Sequence of chain 1.A:
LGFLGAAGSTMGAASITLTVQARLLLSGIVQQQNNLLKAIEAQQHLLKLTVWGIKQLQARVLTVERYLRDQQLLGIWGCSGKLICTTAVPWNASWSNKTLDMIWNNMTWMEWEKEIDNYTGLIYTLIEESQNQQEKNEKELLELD

Binding-site contacts:
Ligand atom O5 contacts residue ASN107 of chain 1.A at 2.5 Å (h-bond).
Ligand atom C5 contacts residue ASN107 of chain 1.A at 3.7 Å.
Ligand atom C1 contacts residue ASN107 of chain 1.A at 1.4 Å.
Ligand atom C7 contacts residue ASN107 of chain 1.A at 3.4 Å.
Ligand atom C8 contacts residue ASN107 of chain 1.A at 4.0 Å.
Ligand atom C4 contacts residue ASN107 of chain 1.A at 4.3 Å.
Ligand atom O7 contacts residue ASN107 of chain 1.A at 3.9 Å.
Ligand atom C8 contacts residue MET103 of chain 1.A at 3.4 Å (hydrophobic).
Ligand atom O7 contacts residue MET103 of chain 1.A at 3.5 Å (h-bond).
Ligand atom C6 contacts residue MET103 of chain 1.A at 4.5 Å (hydrophobic).
Ligand atom C2 contacts residue ASN107 of chain 1.A at 2.6 Å.
Ligand atom C7 contacts residue MET103 of chain 1.A at 4.1 Å (hydrophobic).
Ligand atom C3 contacts residue ASN107 of chain 1.A at 3.8 Å.
Ligand atom N2 contacts residue ASN107 of chain 1.A at 3.0 Å (h-bond).

A protein and the small-molecule ligand that binds it are described below.
Small molecule (SMILES): CC(=O)N[C@H]1[C@H](O[C@H]2[C@H](O)[C@@H](NC(C)=O)CO[C@@H]2CO[C@@H]2O[C@@H](C)[C@@H](O)[C@@H](O)[C@@H]2O)O[C@H](CO)[C@@H](O)[C@@H]1O